Binding-site contacts:
Ligand atom C5 contacts residue ASN282 of chain 1.B at 3.7 Å.
Ligand atom C3 contacts residue GLU281 of chain 1.B at 4.2 Å.
Ligand atom N2 contacts residue GLU281 of chain 1.B at 2.9 Å (salt-bridge).
Ligand atom C2 contacts residue ASN282 of chain 1.B at 2.5 Å.
Ligand atom C1 contacts residue GLU281 of chain 1.B at 4.0 Å.
Ligand atom N2 contacts residue ASN282 of chain 1.B at 2.9 Å (h-bond).
Ligand atom C8 contacts residue ASN280 of chain 1.B at 3.5 Å.
Ligand atom O7 contacts residue ASN280 of chain 1.B at 3.8 Å.
Ligand atom C8 contacts residue ASN282 of chain 1.B at 4.4 Å.
Ligand atom C7 contacts residue ASN280 of chain 1.B at 3.8 Å.
Ligand atom O7 contacts residue ASN282 of chain 1.B at 3.3 Å (h-bond).
Ligand atom C1 contacts residue ASN282 of chain 1.B at 1.4 Å.
Ligand atom O6 contacts residue ASN282 of chain 1.B at 4.3 Å.
Ligand atom C2 contacts residue GLU281 of chain 1.B at 3.8 Å.
Ligand atom C7 contacts residue ASN282 of chain 1.B at 3.3 Å.
Ligand atom C4 contacts residue ASN282 of chain 1.B at 4.2 Å.
Ligand atom C3 contacts residue ASN282 of chain 1.B at 3.8 Å.
Ligand atom C8 contacts residue GLU281 of chain 1.B at 3.4 Å.
Ligand atom C7 contacts residue GLU281 of chain 1.B at 3.5 Å.
Ligand atom O5 contacts residue ASN282 of chain 1.B at 2.4 Å (h-bond).
Ligand atom O6 contacts residue LYS558 of chain 1.A at 3.5 Å.

Sequence of chain 1.B:
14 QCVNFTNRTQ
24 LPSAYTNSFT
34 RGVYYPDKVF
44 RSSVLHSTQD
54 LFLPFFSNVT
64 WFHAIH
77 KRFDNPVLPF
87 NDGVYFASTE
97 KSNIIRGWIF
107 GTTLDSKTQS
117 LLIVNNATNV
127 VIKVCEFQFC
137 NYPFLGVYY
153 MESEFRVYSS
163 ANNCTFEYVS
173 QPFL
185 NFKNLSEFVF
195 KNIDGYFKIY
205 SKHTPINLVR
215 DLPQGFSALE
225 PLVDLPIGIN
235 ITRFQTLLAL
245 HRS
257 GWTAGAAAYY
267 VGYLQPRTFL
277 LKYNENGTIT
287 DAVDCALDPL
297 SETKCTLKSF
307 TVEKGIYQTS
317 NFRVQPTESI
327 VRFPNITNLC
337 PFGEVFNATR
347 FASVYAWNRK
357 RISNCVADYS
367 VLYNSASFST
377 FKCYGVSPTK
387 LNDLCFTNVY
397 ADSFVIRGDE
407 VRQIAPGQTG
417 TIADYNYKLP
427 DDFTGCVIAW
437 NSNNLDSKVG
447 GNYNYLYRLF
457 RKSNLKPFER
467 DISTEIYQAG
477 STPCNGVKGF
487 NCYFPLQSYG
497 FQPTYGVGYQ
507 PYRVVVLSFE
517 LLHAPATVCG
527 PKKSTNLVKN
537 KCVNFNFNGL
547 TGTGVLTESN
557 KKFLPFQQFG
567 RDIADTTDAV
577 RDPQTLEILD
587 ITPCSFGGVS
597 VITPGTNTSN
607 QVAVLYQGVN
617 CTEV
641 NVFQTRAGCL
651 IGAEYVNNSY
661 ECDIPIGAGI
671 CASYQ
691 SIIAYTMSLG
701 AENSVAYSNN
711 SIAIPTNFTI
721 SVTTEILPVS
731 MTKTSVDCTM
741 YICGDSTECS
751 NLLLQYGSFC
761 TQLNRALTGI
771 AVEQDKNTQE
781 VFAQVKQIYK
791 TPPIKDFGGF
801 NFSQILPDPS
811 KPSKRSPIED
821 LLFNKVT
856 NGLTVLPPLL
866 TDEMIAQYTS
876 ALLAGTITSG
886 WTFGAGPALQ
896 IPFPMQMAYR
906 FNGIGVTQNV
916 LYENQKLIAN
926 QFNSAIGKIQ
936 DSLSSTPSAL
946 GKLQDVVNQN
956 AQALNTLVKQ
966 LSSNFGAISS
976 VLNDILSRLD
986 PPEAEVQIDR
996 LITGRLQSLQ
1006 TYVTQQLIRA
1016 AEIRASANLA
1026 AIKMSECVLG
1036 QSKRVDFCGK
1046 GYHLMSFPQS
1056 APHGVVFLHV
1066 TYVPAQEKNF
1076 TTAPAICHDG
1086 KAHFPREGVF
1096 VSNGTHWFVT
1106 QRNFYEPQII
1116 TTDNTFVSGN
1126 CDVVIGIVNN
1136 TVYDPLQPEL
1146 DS

A protein and the small-molecule ligand that binds it are described below.
Small molecule (SMILES): CC(=O)N[C@@H]1[C@@H](O)[C@H](O)[C@@H](CO)O[C@H]1O

Sequence of chain 1.A:
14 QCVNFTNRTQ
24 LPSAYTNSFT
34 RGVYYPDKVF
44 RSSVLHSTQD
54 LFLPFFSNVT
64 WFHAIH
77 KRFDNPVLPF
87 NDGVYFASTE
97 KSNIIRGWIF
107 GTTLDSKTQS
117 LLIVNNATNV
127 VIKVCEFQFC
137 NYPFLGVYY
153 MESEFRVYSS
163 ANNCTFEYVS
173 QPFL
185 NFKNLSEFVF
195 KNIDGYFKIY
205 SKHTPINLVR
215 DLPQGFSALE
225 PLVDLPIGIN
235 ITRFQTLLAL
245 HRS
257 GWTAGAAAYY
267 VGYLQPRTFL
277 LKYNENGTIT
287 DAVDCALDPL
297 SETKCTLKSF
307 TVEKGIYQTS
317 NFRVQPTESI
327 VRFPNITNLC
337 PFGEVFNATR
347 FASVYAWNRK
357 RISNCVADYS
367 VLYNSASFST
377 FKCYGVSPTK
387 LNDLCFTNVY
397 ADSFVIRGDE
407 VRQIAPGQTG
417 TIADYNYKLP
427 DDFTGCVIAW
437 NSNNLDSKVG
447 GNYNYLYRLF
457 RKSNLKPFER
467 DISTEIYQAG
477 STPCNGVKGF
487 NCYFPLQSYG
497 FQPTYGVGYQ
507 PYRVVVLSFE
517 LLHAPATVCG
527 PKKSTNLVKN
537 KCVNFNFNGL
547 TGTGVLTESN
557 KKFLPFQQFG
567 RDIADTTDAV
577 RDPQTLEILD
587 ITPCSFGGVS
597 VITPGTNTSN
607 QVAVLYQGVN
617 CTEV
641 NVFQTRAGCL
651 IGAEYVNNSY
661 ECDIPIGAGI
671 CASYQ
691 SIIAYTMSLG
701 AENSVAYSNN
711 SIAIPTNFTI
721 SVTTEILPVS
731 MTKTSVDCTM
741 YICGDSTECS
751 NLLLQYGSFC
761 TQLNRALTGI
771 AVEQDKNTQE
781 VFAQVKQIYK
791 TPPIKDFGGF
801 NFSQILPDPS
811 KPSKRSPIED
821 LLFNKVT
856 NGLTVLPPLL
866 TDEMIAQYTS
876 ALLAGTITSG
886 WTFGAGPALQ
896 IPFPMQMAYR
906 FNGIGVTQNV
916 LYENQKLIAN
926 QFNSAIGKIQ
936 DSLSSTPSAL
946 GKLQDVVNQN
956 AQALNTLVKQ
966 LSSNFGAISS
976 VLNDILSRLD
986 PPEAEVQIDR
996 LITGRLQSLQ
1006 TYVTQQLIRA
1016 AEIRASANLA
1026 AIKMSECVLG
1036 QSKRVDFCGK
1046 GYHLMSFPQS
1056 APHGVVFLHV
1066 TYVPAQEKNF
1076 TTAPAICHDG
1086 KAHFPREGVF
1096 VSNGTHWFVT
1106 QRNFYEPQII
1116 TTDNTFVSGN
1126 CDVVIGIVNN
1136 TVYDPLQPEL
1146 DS